Binding-site contacts:
Ligand atom C8 contacts residue ASN303 of chain 1.A at 3.4 Å.
Ligand atom C7 contacts residue ASN303 of chain 1.A at 3.3 Å.
Ligand atom N2 contacts residue ASN303 of chain 1.A at 2.9 Å (h-bond).
Ligand atom C3 contacts residue ASN303 of chain 1.A at 3.8 Å.
Ligand atom C1 contacts residue ASN303 of chain 1.A at 1.4 Å.
Ligand atom C5 contacts residue ASN303 of chain 1.A at 3.7 Å.
Ligand atom C2 contacts residue ASN303 of chain 1.A at 2.4 Å.
Ligand atom O7 contacts residue ASN303 of chain 1.A at 3.8 Å.
Ligand atom O5 contacts residue ASN303 of chain 1.A at 2.4 Å (h-bond).
Ligand atom C4 contacts residue ASN303 of chain 1.A at 4.2 Å.

A small-molecule ligand and the protein it binds are described below.
Small molecule (SMILES): CC(=O)N[C@@H]1[C@@H](O)[C@H](O)[C@@H](CO)O[C@H]1O

Sequence of chain 1.A:
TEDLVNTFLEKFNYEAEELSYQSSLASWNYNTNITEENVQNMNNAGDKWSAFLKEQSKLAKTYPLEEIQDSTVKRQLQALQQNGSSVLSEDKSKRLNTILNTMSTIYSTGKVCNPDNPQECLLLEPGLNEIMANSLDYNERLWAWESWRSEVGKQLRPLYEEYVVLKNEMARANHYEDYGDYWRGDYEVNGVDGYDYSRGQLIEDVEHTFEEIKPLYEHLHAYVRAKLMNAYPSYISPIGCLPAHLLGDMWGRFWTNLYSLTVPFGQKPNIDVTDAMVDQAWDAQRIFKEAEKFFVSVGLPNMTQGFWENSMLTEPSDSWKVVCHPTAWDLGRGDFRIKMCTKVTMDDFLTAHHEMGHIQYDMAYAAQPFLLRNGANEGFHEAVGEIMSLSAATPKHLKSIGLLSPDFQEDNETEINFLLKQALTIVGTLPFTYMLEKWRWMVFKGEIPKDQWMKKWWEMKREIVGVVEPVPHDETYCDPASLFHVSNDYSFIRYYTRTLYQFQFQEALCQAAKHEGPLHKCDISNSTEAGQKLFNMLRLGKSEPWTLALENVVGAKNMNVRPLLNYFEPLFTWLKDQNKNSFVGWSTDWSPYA